Sequence of chain 1.A:
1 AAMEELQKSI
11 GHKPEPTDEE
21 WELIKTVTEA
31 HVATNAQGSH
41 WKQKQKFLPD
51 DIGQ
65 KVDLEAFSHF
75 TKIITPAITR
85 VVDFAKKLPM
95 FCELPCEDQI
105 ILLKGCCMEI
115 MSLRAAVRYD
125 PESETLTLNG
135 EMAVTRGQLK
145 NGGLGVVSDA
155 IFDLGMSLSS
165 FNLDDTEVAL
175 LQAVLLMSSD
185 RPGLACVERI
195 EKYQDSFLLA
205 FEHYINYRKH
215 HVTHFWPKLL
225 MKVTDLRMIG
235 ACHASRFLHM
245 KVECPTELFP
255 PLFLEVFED

Binding-site contacts:
Ligand atom O4 contacts residue ASN133 of chain 1.A at 2.9 Å (h-bond).
Ligand atom I2 contacts residue PHE74 of chain 1.A at 4.1 Å.
Ligand atom C5 contacts residue LEU132 of chain 1.A at 3.9 Å (hydrophobic).
Ligand atom C8 contacts residue LEU148 of chain 1.A at 4.0 Å (hydrophobic).
Ligand atom I2 contacts residue PHE71 of chain 1.A at 4.1 Å.
Ligand atom I3 contacts residue MET112 of chain 1.A at 4.1 Å.
Ligand atom O3 contacts residue ASN133 of chain 1.A at 3.6 Å (h-bond).
Ligand atom O2 contacts residue LEU132 of chain 1.A at 3.7 Å.
Ligand atom C12 contacts residue MET112 of chain 1.A at 4.1 Å (hydrophobic).
Ligand atom C6 contacts residue LEU148 of chain 1.A at 4.0 Å (hydrophobic).
Ligand atom C10 contacts residue HIS237 of chain 1.A at 3.4 Å.
Ligand atom I2 contacts residue MET244 of chain 1.A at 4.0 Å.
Ligand atom C13 contacts residue MET115 of chain 1.A at 3.5 Å (hydrophobic).
Ligand atom I3 contacts residue ALA119 of chain 1.A at 4.1 Å.
Ligand atom C13 contacts residue ALA81 of chain 1.A at 4.1 Å (hydrophobic).
Ligand atom O1 contacts residue HIS237 of chain 1.A at 3.0 Å (h-bond).
Ligand atom I2 contacts residue GLY146 of chain 1.A at 3.5 Å.
Ligand atom O4 contacts residue ALA119 of chain 1.A at 3.9 Å.
Ligand atom C8 contacts residue HIS237 of chain 1.A at 3.6 Å.
Ligand atom C11 contacts residue MET115 of chain 1.A at 3.2 Å (hydrophobic).
Ligand atom C14 contacts residue ARG122 of chain 1.A at 3.7 Å.
Ligand atom C2 contacts residue LEU148 of chain 1.A at 4.1 Å (hydrophobic).
Ligand atom O3 contacts residue ARG122 of chain 1.A at 3.7 Å.
Ligand atom C1 contacts residue MET115 of chain 1.A at 3.8 Å (hydrophobic).
Ligand atom I3 contacts residue ILE155 of chain 1.A at 3.5 Å.
Ligand atom O4 contacts residue THR131 of chain 1.A at 3.9 Å.
Ligand atom O4 contacts residue LEU132 of chain 1.A at 3.5 Å.
Ligand atom C14 contacts residue ASN133 of chain 1.A at 3.4 Å.
Ligand atom I1 contacts residue LEU132 of chain 1.A at 4.0 Å.
Ligand atom C11 contacts residue ALA119 of chain 1.A at 3.6 Å (hydrophobic).
Ligand atom O1 contacts residue MET244 of chain 1.A at 3.6 Å.
Ligand atom C4 contacts residue LEU148 of chain 1.A at 3.8 Å (hydrophobic).
Ligand atom I1 contacts residue ILE78 of chain 1.A at 3.4 Å.
Ligand atom C9 contacts residue LEU132 of chain 1.A at 4.0 Å (hydrophobic).
Ligand atom O1 contacts residue PHE257 of chain 1.A at 3.2 Å.
Ligand atom O4 contacts residue ARG122 of chain 1.A at 3.0 Å (salt-bridge).
Ligand atom C12 contacts residue ILE78 of chain 1.A at 4.0 Å (hydrophobic).
Ligand atom I1 contacts residue PHE74 of chain 1.A at 4.0 Å.
Ligand atom C7 contacts residue LEU132 of chain 1.A at 3.8 Å (hydrophobic).
Ligand atom C3 contacts residue ALA81 of chain 1.A at 3.8 Å (hydrophobic).

The small molecule below binds the protein below.
Small molecule (SMILES): O=C(O)Cc1cc(I)c(Oc2ccc(O)c(I)c2)c(I)c1